Sequence of chain 1.A:
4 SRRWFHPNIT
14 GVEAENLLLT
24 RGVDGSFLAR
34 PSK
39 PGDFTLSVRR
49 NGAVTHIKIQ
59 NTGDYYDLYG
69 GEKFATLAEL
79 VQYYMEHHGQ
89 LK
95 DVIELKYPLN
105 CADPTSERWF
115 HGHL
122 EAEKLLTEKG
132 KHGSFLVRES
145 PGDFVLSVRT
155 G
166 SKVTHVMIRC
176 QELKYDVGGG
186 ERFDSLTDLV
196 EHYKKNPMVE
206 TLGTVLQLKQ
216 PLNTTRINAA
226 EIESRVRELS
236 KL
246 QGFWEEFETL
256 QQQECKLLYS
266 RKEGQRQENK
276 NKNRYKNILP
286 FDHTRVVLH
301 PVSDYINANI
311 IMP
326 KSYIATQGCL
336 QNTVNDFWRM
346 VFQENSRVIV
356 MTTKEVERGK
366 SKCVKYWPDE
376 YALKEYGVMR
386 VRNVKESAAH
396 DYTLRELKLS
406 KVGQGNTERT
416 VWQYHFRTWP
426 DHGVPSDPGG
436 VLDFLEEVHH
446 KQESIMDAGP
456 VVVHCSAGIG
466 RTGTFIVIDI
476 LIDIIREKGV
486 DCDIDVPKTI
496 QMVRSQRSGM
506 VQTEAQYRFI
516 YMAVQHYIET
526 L

This small molecule binds to this protein.
Small molecule (SMILES): CC1(N)CCN(c2cnc(-c3cccc(Cl)c3Cl)c(N)n2)CC1

Binding-site contacts:
Ligand atom C4 contacts residue THR254 of chain 1.A at 3.8 Å.
Ligand atom C17 contacts residue PRO492 of chain 1.A at 3.7 Å (hydrophobic).
Ligand atom C14 contacts residue HIS115 of chain 1.A at 3.5 Å.
Ligand atom CL1 contacts residue LEU255 of chain 1.A at 3.6 Å.
Ligand atom N22 contacts residue GLU250 of chain 1.A at 3.4 Å (salt-bridge).
Ligand atom N5 contacts residue THR254 of chain 1.A at 3.5 Å.
Ligand atom C17 contacts residue LYS493 of chain 1.A at 3.7 Å.
Ligand atom C11 contacts residue THR254 of chain 1.A at 3.4 Å.
Ligand atom C6 contacts residue THR220 of chain 1.A at 3.7 Å.
Ligand atom N7 contacts residue GLU251 of chain 1.A at 3.0 Å (salt-bridge).
Ligand atom CL1 contacts residue ARG112 of chain 1.A at 3.7 Å.
Ligand atom C13 contacts residue GLU111 of chain 1.A at 3.7 Å.
Ligand atom C23 contacts residue GLU250 of chain 1.A at 3.3 Å.
Ligand atom N22 contacts residue THR109 of chain 1.A at 2.9 Å (h-bond).
Ligand atom CL1 contacts residue GLN258 of chain 1.A at 3.6 Å.
Ligand atom N22 contacts residue THR254 of chain 1.A at 3.7 Å.
Ligand atom C18 contacts residue LYS493 of chain 1.A at 3.6 Å.
Ligand atom C13 contacts residue ARG112 of chain 1.A at 3.5 Å.
Ligand atom CL2 contacts residue LEU255 of chain 1.A at 3.7 Å.
Ligand atom CL2 contacts residue GLN496 of chain 1.A at 3.5 Å.
Ligand atom N7 contacts residue PRO492 of chain 1.A at 3.5 Å.
Ligand atom C14 contacts residue ARG112 of chain 1.A at 3.6 Å.
Ligand atom C19 contacts residue PRO492 of chain 1.A at 3.7 Å (hydrophobic).
Ligand atom N5 contacts residue GLU251 of chain 1.A at 3.8 Å.
Ligand atom N22 contacts residue GLU111 of chain 1.A at 3.0 Å (salt-bridge).
Ligand atom N5 contacts residue THR220 of chain 1.A at 3.7 Å.
Ligand atom CL1 contacts residue THR254 of chain 1.A at 3.3 Å.
Ligand atom C3 contacts residue THR220 of chain 1.A at 3.9 Å.
Ligand atom C1 contacts residue THR220 of chain 1.A at 3.8 Å.
Ligand atom C23 contacts residue PHE114 of chain 1.A at 3.2 Å (hydrophobic).
Ligand atom CL2 contacts residue GLN258 of chain 1.A at 3.6 Å.
Ligand atom C4 contacts residue THR220 of chain 1.A at 3.8 Å.
Ligand atom C12 contacts residue PHE114 of chain 1.A at 3.4 Å (hydrophobic).
Ligand atom C3 contacts residue ARG112 of chain 1.A at 3.8 Å.
Ligand atom C13 contacts residue HIS115 of chain 1.A at 3.7 Å.
Ligand atom N22 contacts residue PHE114 of chain 1.A at 3.2 Å (h-bond).
Ligand atom C19 contacts residue THR220 of chain 1.A at 3.5 Å.
Ligand atom C14 contacts residue THR219 of chain 1.A at 3.7 Å.
Ligand atom C13 contacts residue PHE114 of chain 1.A at 3.3 Å (hydrophobic).
Ligand atom C6 contacts residue THR254 of chain 1.A at 3.8 Å.